Binding-site contacts:
Ligand atom C6 contacts residue HIS183 of chain 9.A at 3.5 Å.
Ligand atom N2 contacts residue GLU186 of chain 9.A at 3.1 Å (salt-bridge).
Ligand atom C4 contacts residue HIS80 of chain 18.A at 3.2 Å.
Ligand atom N2 contacts residue MN1 of chain 9.D at 2.1 Å.
Ligand atom C4 contacts residue MN1 of chain 9.D at 2.8 Å.
Ligand atom OP1 contacts residue LYS190 of chain 9.A at 3.7 Å.
Ligand atom O2 contacts residue GLU27 of chain 18.A at 3.1 Å (salt-bridge).
Ligand atom N2 contacts residue HIS80 of chain 18.A at 2.9 Å (h-bond).
Ligand atom OP6 contacts residue ARG105 of chain 6.A at 3.3 Å (salt-bridge).
Ligand atom N1 contacts residue MET113 of chain 9.A at 3.5 Å.
Ligand atom OP6 contacts residue LYS190 of chain 9.A at 3.4 Å (salt-bridge).
Ligand atom C3 contacts residue GLU27 of chain 18.A at 3.6 Å.
Ligand atom O3 contacts residue HIS53 of chain 9.A at 3.4 Å (h-bond).
Ligand atom C3 contacts residue HIS80 of chain 18.A at 3.2 Å.
Ligand atom O3 contacts residue HIS80 of chain 18.A at 3.3 Å (h-bond).
Ligand atom OP5 contacts residue LYS190 of chain 9.A at 2.8 Å (salt-bridge).
Ligand atom C5 contacts residue GLU83 of chain 18.A at 3.4 Å.
Ligand atom C6 contacts residue MN1 of chain 18.C at 3.0 Å.
Ligand atom C5 contacts residue MET113 of chain 9.A at 3.5 Å (hydrophobic).
Ligand atom N1 contacts residue GLU83 of chain 18.A at 3.1 Å (salt-bridge).
Ligand atom O3 contacts residue MN1 of chain 9.D at 2.5 Å.
Ligand atom P contacts residue ARG105 of chain 6.A at 3.6 Å.
Ligand atom C5 contacts residue MN1 of chain 18.C at 3.3 Å.
Ligand atom OP6 contacts residue ARG127 of chain 6.A at 3.1 Å (salt-bridge).
Ligand atom C6 contacts residue HIS182 of chain 9.A at 3.6 Å.
Ligand atom C6 contacts residue HIS79 of chain 18.A at 3.0 Å.
Ligand atom C2 contacts residue GLU27 of chain 18.A at 3.5 Å.
Ligand atom C6 contacts residue MET113 of chain 9.A at 3.5 Å (hydrophobic).
Ligand atom C3 contacts residue MN1 of chain 9.D at 3.0 Å.
Ligand atom N1 contacts residue HIS183 of chain 9.A at 3.3 Å (h-bond).
Ligand atom C1 contacts residue GLU27 of chain 18.A at 3.1 Å.
Ligand atom N2 contacts residue HIS182 of chain 9.A at 3.2 Å (h-bond).
Ligand atom O3 contacts residue GLU186 of chain 9.A at 2.7 Å (salt-bridge).
Ligand atom P contacts residue LYS190 of chain 9.A at 3.5 Å.
Ligand atom N1 contacts residue HIS79 of chain 18.A at 3.2 Å (h-bond).
Ligand atom C4 contacts residue MET113 of chain 9.A at 3.6 Å (hydrophobic).
Ligand atom N1 contacts residue MN1 of chain 18.C at 2.2 Å.
Ligand atom N2 contacts residue MET113 of chain 9.A at 3.6 Å.
Ligand atom C6 contacts residue MN1 of chain 9.D at 3.4 Å.
Ligand atom OP5 contacts residue ARG105 of chain 6.A at 3.1 Å (salt-bridge).

Sequence of chain 9.A:
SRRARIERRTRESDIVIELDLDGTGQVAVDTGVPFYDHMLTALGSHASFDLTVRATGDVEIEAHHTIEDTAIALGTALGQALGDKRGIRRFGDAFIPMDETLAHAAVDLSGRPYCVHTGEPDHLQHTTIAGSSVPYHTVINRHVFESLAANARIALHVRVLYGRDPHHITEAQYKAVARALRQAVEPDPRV

Sequence of chain 18.A:
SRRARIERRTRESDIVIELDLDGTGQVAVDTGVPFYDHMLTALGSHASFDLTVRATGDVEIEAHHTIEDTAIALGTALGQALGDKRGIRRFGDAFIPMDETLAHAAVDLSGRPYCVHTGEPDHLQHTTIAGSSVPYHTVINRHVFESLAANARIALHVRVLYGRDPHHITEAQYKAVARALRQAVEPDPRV

Sequence of chain 6.A:
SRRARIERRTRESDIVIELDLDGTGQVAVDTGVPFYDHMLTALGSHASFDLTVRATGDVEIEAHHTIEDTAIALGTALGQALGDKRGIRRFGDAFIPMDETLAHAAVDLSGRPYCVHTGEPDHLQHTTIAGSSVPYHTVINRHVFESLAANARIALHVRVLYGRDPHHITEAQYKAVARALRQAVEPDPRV

A protein and the small-molecule ligand that binds it are described below.
Small molecule (SMILES): O=P(O)(O)OC[C@@H](O)[C@@H](O)c1cnc[nH]1